Sequence of chain 36.C:
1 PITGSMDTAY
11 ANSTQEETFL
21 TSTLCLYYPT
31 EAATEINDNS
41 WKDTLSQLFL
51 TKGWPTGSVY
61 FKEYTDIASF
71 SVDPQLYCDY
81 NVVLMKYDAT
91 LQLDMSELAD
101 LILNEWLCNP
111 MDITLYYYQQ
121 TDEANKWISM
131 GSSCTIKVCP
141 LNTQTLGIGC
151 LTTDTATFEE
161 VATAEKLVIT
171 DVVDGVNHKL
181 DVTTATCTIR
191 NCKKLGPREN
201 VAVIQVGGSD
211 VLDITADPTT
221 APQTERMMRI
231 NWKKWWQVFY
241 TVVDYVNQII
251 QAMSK

This small molecule binds to this protein.
Small molecule (SMILES): CC(=O)N[C@H]1[C@H](O[C@H]2[C@H](O)[C@@H](NC(C)=O)CO[C@@H]2CO)O[C@H](CO)[C@@H](O)[C@@H]1O

Binding-site contacts:
Ligand atom O7 contacts residue ASN12 of chain 36.C at 3.7 Å.
Ligand atom C7 contacts residue ASN12 of chain 36.C at 3.9 Å.
Ligand atom C1 contacts residue ASN12 of chain 36.C at 2.2 Å.
Ligand atom C2 contacts residue ASN12 of chain 36.C at 3.2 Å.
Ligand atom O5 contacts residue ASN12 of chain 36.C at 2.7 Å (h-bond).
Ligand atom C5 contacts residue ASN12 of chain 36.C at 4.1 Å.
Ligand atom N2 contacts residue ASN12 of chain 36.C at 3.8 Å.